Binding-site contacts:
Ligand atom O4 contacts residue LEU37 of chain 1.A at 3.6 Å.
Ligand atom O6P contacts residue CA1 of chain 1.B at 3.0 Å.
Ligand atom O3' contacts residue LYS78 of chain 1.A at 3.4 Å (salt-bridge).
Ligand atom O1P contacts residue LYS78 of chain 1.A at 2.6 Å (salt-bridge).
Ligand atom C2 contacts residue ASP77 of chain 1.A at 4.0 Å.
Ligand atom O5P contacts residue ARG35 of chain 1.A at 2.9 Å (salt-bridge).
Ligand atom O4 contacts residue LEU83 of chain 1.A at 3.7 Å.
Ligand atom O6P contacts residue ASP40 of chain 1.A at 3.1 Å (salt-bridge).
Ligand atom C4 contacts residue TYR109 of chain 1.A at 3.6 Å (hydrophobic).
Ligand atom O4' contacts residue ARG81 of chain 1.A at 2.9 Å (salt-bridge).
Ligand atom C2 contacts residue TYR109 of chain 1.A at 3.9 Å (hydrophobic).
Ligand atom N3 contacts residue LEU83 of chain 1.A at 3.8 Å.
Ligand atom P2 contacts residue CA1 of chain 1.B at 4.1 Å.
Ligand atom C2' contacts residue TYR107 of chain 1.A at 4.0 Å (hydrophobic).
Ligand atom O5' contacts residue ARG81 of chain 1.A at 3.1 Å (salt-bridge).
Ligand atom N3 contacts residue TYR109 of chain 1.A at 3.5 Å.
Ligand atom O5P contacts residue ARG81 of chain 1.A at 2.8 Å (salt-bridge).
Ligand atom C5 contacts residue LEU83 of chain 1.A at 4.0 Å (hydrophobic).
Ligand atom C2' contacts residue TYR109 of chain 1.A at 3.5 Å (hydrophobic).
Ligand atom C5M contacts residue TYR107 of chain 1.A at 3.7 Å (hydrophobic).
Ligand atom P1 contacts residue LYS78 of chain 1.A at 3.6 Å.
Ligand atom C5M contacts residue ARG35 of chain 1.A at 3.9 Å.
Ligand atom P2 contacts residue ARG35 of chain 1.A at 3.6 Å.
Ligand atom O1P contacts residue TYR79 of chain 1.A at 3.5 Å (h-bond).
Ligand atom O2 contacts residue ASP77 of chain 1.A at 3.8 Å.
Ligand atom C1' contacts residue ARG81 of chain 1.A at 4.0 Å.
Ligand atom P1 contacts residue TYR79 of chain 1.A at 3.5 Å.
Ligand atom C4 contacts residue LEU83 of chain 1.A at 3.7 Å (hydrophobic).
Ligand atom C4' contacts residue ARG81 of chain 1.A at 3.8 Å.
Ligand atom C5' contacts residue TYR107 of chain 1.A at 3.5 Å (hydrophobic).
Ligand atom P2 contacts residue ARG81 of chain 1.A at 4.0 Å.
Ligand atom C5' contacts residue ARG81 of chain 1.A at 4.0 Å.
Ligand atom C3' contacts residue TYR107 of chain 1.A at 4.0 Å (hydrophobic).
Ligand atom C5M contacts residue LEU36 of chain 1.A at 3.9 Å (hydrophobic).
Ligand atom O4' contacts residue TYR79 of chain 1.A at 4.0 Å.
Ligand atom O5' contacts residue ARG35 of chain 1.A at 3.6 Å (salt-bridge).
Ligand atom C6 contacts residue ARG81 of chain 1.A at 4.0 Å.
Ligand atom O2P contacts residue TYR79 of chain 1.A at 2.5 Å (h-bond).
Ligand atom O4 contacts residue TYR109 of chain 1.A at 3.8 Å.
Ligand atom O6P contacts residue ARG35 of chain 1.A at 2.8 Å (salt-bridge).

This small molecule binds to this protein.
Small molecule (SMILES): Cc1cn([C@H]2C[C@H](OP(=O)(O)O)[C@@H](COP(=O)(O)O)O2)c(=O)[nH]c1=O

Sequence of chain 1.A:
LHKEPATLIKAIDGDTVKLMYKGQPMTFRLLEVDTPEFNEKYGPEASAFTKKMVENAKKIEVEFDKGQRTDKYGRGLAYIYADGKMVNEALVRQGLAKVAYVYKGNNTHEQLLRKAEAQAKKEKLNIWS